Sequence of chain 1.A:
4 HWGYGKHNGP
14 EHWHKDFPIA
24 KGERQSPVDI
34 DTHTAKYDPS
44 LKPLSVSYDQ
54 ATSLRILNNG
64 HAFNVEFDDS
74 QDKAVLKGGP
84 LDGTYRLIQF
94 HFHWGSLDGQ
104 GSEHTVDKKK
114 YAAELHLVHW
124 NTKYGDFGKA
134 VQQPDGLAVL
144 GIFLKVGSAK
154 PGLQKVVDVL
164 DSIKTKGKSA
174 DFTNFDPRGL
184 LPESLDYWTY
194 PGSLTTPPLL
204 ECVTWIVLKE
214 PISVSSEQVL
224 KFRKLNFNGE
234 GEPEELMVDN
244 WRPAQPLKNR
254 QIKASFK

Binding-site contacts:
Ligand atom N3 contacts residue LEU197 of chain 1.A at 3.9 Å.
Ligand atom C2 contacts residue LEU197 of chain 1.A at 3.7 Å (hydrophobic).
Ligand atom O10 contacts residue ZN1 of chain 1.C at 4.0 Å.
Ligand atom O10 contacts residue THR198 of chain 1.A at 2.9 Å (h-bond).
Ligand atom O13 contacts residue PHE130 of chain 1.A at 3.8 Å.
Ligand atom N8 contacts residue HIS94 of chain 1.A at 3.3 Å (h-bond).
Ligand atom N4 contacts residue LEU197 of chain 1.A at 3.9 Å.
Ligand atom O12 contacts residue THR199 of chain 1.A at 3.8 Å.
Ligand atom S1 contacts residue VAL121 of chain 1.A at 3.8 Å.
Ligand atom S7 contacts residue THR198 of chain 1.A at 3.8 Å.
Ligand atom S7 contacts residue HIS94 of chain 1.A at 4.0 Å.
Ligand atom O9 contacts residue HIS119 of chain 1.A at 3.9 Å.
Ligand atom C15 contacts residue LEU197 of chain 1.A at 3.9 Å (hydrophobic).
Ligand atom S7 contacts residue ZN1 of chain 1.C at 3.0 Å.
Ligand atom C2 contacts residue GOL1 of chain 1.E at 4.0 Å.
Ligand atom C5 contacts residue THR199 of chain 1.A at 4.0 Å.
Ligand atom C5 contacts residue GOL1 of chain 1.E at 3.6 Å.
Ligand atom C14 contacts residue PHE130 of chain 1.A at 4.0 Å (hydrophobic).
Ligand atom O9 contacts residue HIS94 of chain 1.A at 3.1 Å.
Ligand atom N3 contacts residue THR198 of chain 1.A at 3.8 Å.
Ligand atom O12 contacts residue LEU197 of chain 1.A at 3.7 Å.
Ligand atom C15 contacts residue PHE130 of chain 1.A at 4.0 Å (hydrophobic).
Ligand atom O9 contacts residue ZN1 of chain 1.C at 3.1 Å.
Ligand atom N8 contacts residue ZN1 of chain 1.C at 1.9 Å.
Ligand atom C11 contacts residue LEU197 of chain 1.A at 3.9 Å (hydrophobic).
Ligand atom O9 contacts residue VAL121 of chain 1.A at 3.8 Å.
Ligand atom N8 contacts residue HIS119 of chain 1.A at 3.3 Å (h-bond).
Ligand atom O12 contacts residue PRO200 of chain 1.A at 3.5 Å (h-bond).
Ligand atom N3 contacts residue THR199 of chain 1.A at 3.4 Å (h-bond).
Ligand atom C6 contacts residue LEU197 of chain 1.A at 4.0 Å (hydrophobic).
Ligand atom N4 contacts residue THR199 of chain 1.A at 3.0 Å (h-bond).
Ligand atom N4 contacts residue GOL1 of chain 1.E at 3.9 Å.
Ligand atom S1 contacts residue GLN92 of chain 1.A at 3.8 Å.
Ligand atom S1 contacts residue LEU197 of chain 1.A at 4.0 Å.
Ligand atom O10 contacts residue LEU197 of chain 1.A at 3.3 Å.
Ligand atom O12 contacts residue PRO201 of chain 1.A at 3.3 Å.
Ligand atom N8 contacts residue THR198 of chain 1.A at 2.8 Å (h-bond).
Ligand atom C2 contacts residue THR199 of chain 1.A at 3.6 Å.
Ligand atom N8 contacts residue HIS96 of chain 1.A at 3.2 Å (h-bond).
Ligand atom O10 contacts residue TRP208 of chain 1.A at 3.6 Å.

This small molecule binds to this protein.
Small molecule (SMILES): CCOC(=O)[C@@H]1CS/C(=N\S(N)(=O)=O)N1